Sequence of chain 1.A:
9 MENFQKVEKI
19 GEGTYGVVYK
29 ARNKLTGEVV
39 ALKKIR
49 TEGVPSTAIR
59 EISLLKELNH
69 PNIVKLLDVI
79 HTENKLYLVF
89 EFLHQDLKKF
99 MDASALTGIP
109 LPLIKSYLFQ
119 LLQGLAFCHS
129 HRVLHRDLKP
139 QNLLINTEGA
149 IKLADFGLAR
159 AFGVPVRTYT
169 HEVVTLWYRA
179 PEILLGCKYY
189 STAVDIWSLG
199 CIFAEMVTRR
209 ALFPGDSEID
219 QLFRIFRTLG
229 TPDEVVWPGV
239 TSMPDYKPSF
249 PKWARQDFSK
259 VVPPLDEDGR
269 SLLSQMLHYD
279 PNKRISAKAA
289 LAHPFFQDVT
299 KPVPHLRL

Binding-site contacts:
Ligand atom N16 contacts residue ASP153 of chain 1.A at 3.4 Å (salt-bridge).
Ligand atom C15 contacts residue LYS41 of chain 1.A at 3.8 Å.
Ligand atom N10 contacts residue LEU142 of chain 1.A at 3.6 Å.
Ligand atom C11 contacts residue LEU142 of chain 1.A at 3.9 Å (hydrophobic).
Ligand atom C15 contacts residue ASN140 of chain 1.A at 3.8 Å.
Ligand atom C14 contacts residue ASP153 of chain 1.A at 3.9 Å.
Ligand atom S9 contacts residue ILE18 of chain 1.A at 3.6 Å.
Ligand atom N10 contacts residue ALA39 of chain 1.A at 3.3 Å.
Ligand atom C3 contacts residue LEU142 of chain 1.A at 4.0 Å (hydrophobic).
Ligand atom C5 contacts residue ILE18 of chain 1.A at 3.9 Å (hydrophobic).
Ligand atom N16 contacts residue LYS41 of chain 1.A at 3.1 Å (salt-bridge).
Ligand atom C5 contacts residue LEU91 of chain 1.A at 3.7 Å (hydrophobic).
Ligand atom C8 contacts residue ALA39 of chain 1.A at 3.9 Å (hydrophobic).
Ligand atom C7 contacts residue GLU89 of chain 1.A at 3.9 Å.
Ligand atom C3 contacts residue LEU91 of chain 1.A at 3.9 Å (hydrophobic).
Ligand atom N4 contacts residue LEU91 of chain 1.A at 2.9 Å (h-bond).
Ligand atom C17 contacts residue VAL26 of chain 1.A at 3.8 Å (hydrophobic).
Ligand atom N16 contacts residue VAL26 of chain 1.A at 3.6 Å.
Ligand atom C15 contacts residue ASP153 of chain 1.A at 3.4 Å.
Ligand atom N4 contacts residue PHE90 of chain 1.A at 3.6 Å.
Ligand atom C2 contacts residue LEU91 of chain 1.A at 3.6 Å (hydrophobic).
Ligand atom C3 contacts residue ASP94 of chain 1.A at 3.8 Å.
Ligand atom C3 contacts residue GLN93 of chain 1.A at 3.7 Å.
Ligand atom C1 contacts residue HIS92 of chain 1.A at 3.8 Å.
Ligand atom C1 contacts residue PHE90 of chain 1.A at 4.0 Å (hydrophobic).
Ligand atom O18 contacts residue PHE88 of chain 1.A at 3.8 Å.
Ligand atom N10 contacts residue GLU89 of chain 1.A at 2.9 Å (salt-bridge).
Ligand atom C1 contacts residue ILE18 of chain 1.A at 3.9 Å (hydrophobic).
Ligand atom C8 contacts residue LEU142 of chain 1.A at 3.4 Å (hydrophobic).
Ligand atom N6 contacts residue LEU91 of chain 1.A at 3.4 Å (h-bond).
Ligand atom N6 contacts residue LEU142 of chain 1.A at 3.7 Å.
Ligand atom C1 contacts residue LEU91 of chain 1.A at 3.7 Å (hydrophobic).
Ligand atom N10 contacts residue PHE88 of chain 1.A at 3.9 Å.
Ligand atom N4 contacts residue ILE18 of chain 1.A at 3.8 Å.
Ligand atom N6 contacts residue ALA39 of chain 1.A at 3.7 Å.
Ligand atom C7 contacts residue ALA39 of chain 1.A at 3.4 Å (hydrophobic).
Ligand atom C14 contacts residue ASN140 of chain 1.A at 3.5 Å.
Ligand atom C7 contacts residue LEU142 of chain 1.A at 3.3 Å (hydrophobic).
Ligand atom C2 contacts residue ILE18 of chain 1.A at 3.4 Å (hydrophobic).
Ligand atom N10 contacts residue VAL72 of chain 1.A at 3.7 Å.

This small molecule binds to this protein.
Small molecule (SMILES): CC(C)Nc1nc(N)c(C(=O)c2cccnc2)s1